Sequence of chain 1.E:
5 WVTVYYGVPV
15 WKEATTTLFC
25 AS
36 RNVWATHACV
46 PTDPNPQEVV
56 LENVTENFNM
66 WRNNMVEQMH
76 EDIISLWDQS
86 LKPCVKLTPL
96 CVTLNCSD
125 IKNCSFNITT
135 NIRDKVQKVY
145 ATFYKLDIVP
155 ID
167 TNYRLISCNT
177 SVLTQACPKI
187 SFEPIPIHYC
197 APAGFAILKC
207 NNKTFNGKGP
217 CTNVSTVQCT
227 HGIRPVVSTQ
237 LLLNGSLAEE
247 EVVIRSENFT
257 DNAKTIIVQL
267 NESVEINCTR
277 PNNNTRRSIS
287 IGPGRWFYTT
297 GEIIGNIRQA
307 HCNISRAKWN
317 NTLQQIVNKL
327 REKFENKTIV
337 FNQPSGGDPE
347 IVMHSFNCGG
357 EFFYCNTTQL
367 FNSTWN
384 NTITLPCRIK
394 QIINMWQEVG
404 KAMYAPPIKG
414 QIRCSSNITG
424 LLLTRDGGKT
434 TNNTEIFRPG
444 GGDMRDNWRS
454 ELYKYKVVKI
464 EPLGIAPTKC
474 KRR

This protein binds this small molecule.
Small molecule (SMILES): CC(=O)N[C@H]1[C@H](O[C@H]2[C@H](O)[C@@H](NC(C)=O)CO[C@@H]2CO)O[C@H](CO)[C@@H](O[C@@H]2O[C@H](CO[C@H]3O[C@H](CO)[C@@H](O)[C@H](O[C@H]4O[C@H](CO)[C@@H](O)[C@H](O)[C@@H]4O)[C@@H]3O)[C@@H](O)[C@H](O[C@H]3O[C@H](CO)[C@@H](O)[C@H](O)[C@@H]3O)[C@@H]2O)[C@@H]1O

Binding-site contacts:
Ligand atom C7 contacts residue SER419 of chain 1.E at 3.9 Å.
Ligand atom C5 contacts residue GLU189 of chain 1.E at 3.8 Å.
Ligand atom C1 contacts residue ASN240 of chain 1.E at 1.5 Å.
Ligand atom C4 contacts residue SER418 of chain 1.E at 4.1 Å.
Ligand atom O5 contacts residue ASN240 of chain 1.E at 2.4 Å (h-bond).
Ligand atom C4 contacts residue ASN240 of chain 1.E at 4.4 Å.
Ligand atom C2 contacts residue ASN240 of chain 1.E at 2.6 Å.
Ligand atom C5 contacts residue SER418 of chain 1.E at 3.7 Å.
Ligand atom O5 contacts residue NAG1 of chain 1.EB at 3.2 Å.
Ligand atom O6 contacts residue SER187 of chain 1.E at 4.4 Å.
Ligand atom O5 contacts residue SER418 of chain 1.E at 4.5 Å.
Ligand atom C6 contacts residue GLU189 of chain 1.E at 4.2 Å.
Ligand atom C3 contacts residue SER418 of chain 1.E at 3.8 Å.
Ligand atom C8 contacts residue VAL232 of chain 1.E at 3.7 Å (hydrophobic).
Ligand atom N2 contacts residue ASN240 of chain 1.E at 3.1 Å (h-bond).
Ligand atom O6 contacts residue GLY355 of chain 1.E at 3.4 Å.
Ligand atom O4 contacts residue SER418 of chain 1.E at 3.9 Å.
Ligand atom C1 contacts residue SER419 of chain 1.E at 4.4 Å.
Ligand atom C2 contacts residue SER419 of chain 1.E at 4.0 Å.
Ligand atom O5 contacts residue GLU189 of chain 1.E at 4.2 Å.
Ligand atom C8 contacts residue SER419 of chain 1.E at 3.9 Å.
Ligand atom C1 contacts residue GLU189 of chain 1.E at 4.5 Å.
Ligand atom C7 contacts residue ASN240 of chain 1.E at 3.7 Å.
Ligand atom C6 contacts residue NAG1 of chain 1.EB at 4.2 Å.
Ligand atom O7 contacts residue ASN240 of chain 1.E at 3.9 Å.
Ligand atom O3 contacts residue SER419 of chain 1.E at 4.1 Å.
Ligand atom N2 contacts residue SER419 of chain 1.E at 3.1 Å (h-bond).
Ligand atom O7 contacts residue PRO190 of chain 1.E at 3.6 Å.
Ligand atom O6 contacts residue GLU189 of chain 1.E at 4.2 Å.
Ligand atom C1 contacts residue SER418 of chain 1.E at 4.3 Å.
Ligand atom C1 contacts residue NAG1 of chain 1.EB at 3.6 Å.
Ligand atom C8 contacts residue LEU239 of chain 1.E at 3.6 Å (hydrophobic).
Ligand atom C5 contacts residue NAG1 of chain 1.EB at 3.9 Å.
Ligand atom O6 contacts residue NAG1 of chain 1.EB at 3.3 Å.
Ligand atom O7 contacts residue VAL232 of chain 1.E at 4.0 Å.
Ligand atom C3 contacts residue ASN240 of chain 1.E at 3.9 Å.
Ligand atom C7 contacts residue VAL232 of chain 1.E at 4.3 Å (hydrophobic).
Ligand atom C3 contacts residue SER419 of chain 1.E at 3.8 Å.
Ligand atom O7 contacts residue SER418 of chain 1.E at 3.9 Å.
Ligand atom C5 contacts residue ASN240 of chain 1.E at 3.8 Å.